The small molecule below binds the protein below.
Small molecule (SMILES): N[C@@H](CCCC[NH3+])C(=O)O

Binding-site contacts:
Ligand atom CB contacts residue LYS39 of chain 2.A at 4.4 Å.
Ligand atom CA contacts residue GLY293 of chain 2.A at 3.0 Å.
Ligand atom NZ contacts residue THR40 of chain 2.A at 2.8 Å (h-bond).
Ligand atom CG contacts residue ASN37 of chain 2.A at 3.1 Å.
Ligand atom CA contacts residue ASP289 of chain 2.A at 4.2 Å.
Ligand atom CE contacts residue LYS39 of chain 2.A at 4.5 Å.
Ligand atom CE contacts residue ILE266 of chain 2.A at 4.5 Å (hydrophobic).
Ligand atom CD contacts residue ASP289 of chain 2.A at 4.2 Å.
Ligand atom CA contacts residue ASN37 of chain 2.A at 4.0 Å.
Ligand atom NZ contacts residue ILE266 of chain 2.A at 4.2 Å.
Ligand atom N contacts residue ILE292 of chain 2.A at 3.7 Å.
Ligand atom CB contacts residue GLU38 of chain 2.A at 4.4 Å.
Ligand atom N contacts residue ASP289 of chain 2.A at 2.9 Å (salt-bridge).
Ligand atom NZ contacts residue ASP289 of chain 2.A at 4.3 Å.
Ligand atom NZ contacts residue GLU271 of chain 2.A at 4.2 Å.
Ligand atom CB contacts residue ASP289 of chain 2.A at 4.0 Å.
Ligand atom C contacts residue GLU38 of chain 2.A at 3.7 Å.
Ligand atom N contacts residue GLY293 of chain 2.A at 2.4 Å (h-bond).
Ligand atom CG contacts residue LYS39 of chain 2.A at 4.1 Å.
Ligand atom CD contacts residue LYS39 of chain 2.A at 3.5 Å.
Ligand atom CB contacts residue ASN37 of chain 2.A at 3.9 Å.
Ligand atom CG contacts residue GLU38 of chain 2.A at 4.3 Å.
Ligand atom C contacts residue ASN37 of chain 2.A at 3.5 Å.
Ligand atom CE contacts residue ILE292 of chain 2.A at 4.3 Å (hydrophobic).
Ligand atom CE contacts residue CYS270 of chain 2.A at 4.2 Å (hydrophobic).
Ligand atom O contacts residue ASP289 of chain 2.A at 4.1 Å.
Ligand atom CD contacts residue THR40 of chain 2.A at 3.5 Å.
Ligand atom C contacts residue GLY293 of chain 2.A at 3.0 Å.
Ligand atom NZ contacts residue CYS270 of chain 2.A at 2.8 Å (h-bond).
Ligand atom CD contacts residue LEU36 of chain 2.A at 4.3 Å (hydrophobic).
Ligand atom CD contacts residue ASN37 of chain 2.A at 4.1 Å.
Ligand atom CB contacts residue GLY293 of chain 2.A at 4.4 Å.
Ligand atom CE contacts residue ASP289 of chain 2.A at 3.7 Å.
Ligand atom O contacts residue GLU38 of chain 2.A at 3.6 Å.
Ligand atom CE contacts residue THR40 of chain 2.A at 3.3 Å.
Ligand atom O contacts residue ASN37 of chain 2.A at 4.5 Å.
Ligand atom O contacts residue GLY293 of chain 2.A at 2.9 Å (h-bond).

Sequence of chain 2.A:
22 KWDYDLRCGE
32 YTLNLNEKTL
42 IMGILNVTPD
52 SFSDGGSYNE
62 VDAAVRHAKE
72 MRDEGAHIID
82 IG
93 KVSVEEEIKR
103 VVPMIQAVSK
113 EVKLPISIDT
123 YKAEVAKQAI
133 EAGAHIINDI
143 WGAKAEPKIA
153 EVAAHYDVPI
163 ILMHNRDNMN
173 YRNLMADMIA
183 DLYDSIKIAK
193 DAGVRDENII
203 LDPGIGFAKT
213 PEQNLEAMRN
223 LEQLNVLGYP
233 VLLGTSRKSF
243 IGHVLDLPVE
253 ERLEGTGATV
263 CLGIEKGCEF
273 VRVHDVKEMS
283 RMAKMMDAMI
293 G